Binding-site contacts:
Ligand atom C2 contacts residue HIS160 of chain 1.A at 3.4 Å.
Ligand atom PB contacts residue MG1 of chain 1.B at 3.3 Å.
Ligand atom O3G contacts residue GLY93 of chain 1.A at 3.5 Å (h-bond).
Ligand atom O3' contacts residue PRO66 of chain 1.A at 3.5 Å.
Ligand atom C8 contacts residue GLY48 of chain 1.A at 3.5 Å.
Ligand atom O1A contacts residue SER51 of chain 1.A at 2.4 Å (h-bond).
Ligand atom O1A contacts residue GLY48 of chain 1.A at 3.6 Å.
Ligand atom O3A contacts residue GLY48 of chain 1.A at 3.0 Å (h-bond).
Ligand atom N3B contacts residue GLY46 of chain 1.A at 3.3 Å (h-bond).
Ligand atom O3G contacts residue MG1 of chain 1.B at 3.4 Å.
Ligand atom PB contacts residue LYS49 of chain 1.A at 3.6 Å.
Ligand atom C2 contacts residue GLU208 of chain 1.A at 3.3 Å.
Ligand atom C8 contacts residue SER51 of chain 1.A at 3.6 Å.
Ligand atom O1B contacts residue VAL47 of chain 1.A at 3.4 Å (h-bond).
Ligand atom N2 contacts residue GLU208 of chain 1.A at 3.2 Å (salt-bridge).
Ligand atom N3 contacts residue HIS160 of chain 1.A at 3.3 Å.
Ligand atom O2B contacts residue MG1 of chain 1.B at 2.1 Å.
Ligand atom C5 contacts residue HIS160 of chain 1.A at 3.4 Å.
Ligand atom N1 contacts residue GLU208 of chain 1.A at 2.5 Å (salt-bridge).
Ligand atom O6 contacts residue ASN209 of chain 1.A at 2.8 Å (h-bond).
Ligand atom O2A contacts residue SER65 of chain 1.A at 3.1 Å (h-bond).
Ligand atom C6 contacts residue GLU208 of chain 1.A at 3.4 Å.
Ligand atom PG contacts residue MG1 of chain 1.B at 3.1 Å.
Ligand atom O6 contacts residue GLU208 of chain 1.A at 3.3 Å (salt-bridge).
Ligand atom O2A contacts residue VAL64 of chain 1.A at 3.6 Å.
Ligand atom C6 contacts residue HIS160 of chain 1.A at 3.5 Å.
Ligand atom N7 contacts residue ASN209 of chain 1.A at 2.9 Å (h-bond).
Ligand atom C4 contacts residue HIS160 of chain 1.A at 3.2 Å.
Ligand atom C6 contacts residue ASN209 of chain 1.A at 3.4 Å.
Ligand atom N3B contacts residue MG1 of chain 1.B at 3.5 Å.
Ligand atom O6 contacts residue HIS160 of chain 1.A at 3.0 Å (h-bond).
Ligand atom O1B contacts residue LYS49 of chain 1.A at 2.8 Å (salt-bridge).
Ligand atom O2B contacts residue SER50 of chain 1.A at 2.8 Å (h-bond).
Ligand atom O3A contacts residue LYS49 of chain 1.A at 3.6 Å (salt-bridge).
Ligand atom C5 contacts residue ASN209 of chain 1.A at 3.6 Å.
Ligand atom O2G contacts residue MG1 of chain 1.B at 2.0 Å.
Ligand atom O1B contacts residue GLY46 of chain 1.A at 3.5 Å (h-bond).
Ligand atom O1B contacts residue GLY48 of chain 1.A at 3.4 Å (h-bond).
Ligand atom C5' contacts residue SER65 of chain 1.A at 3.6 Å.
Ligand atom O3G contacts residue LYS49 of chain 1.A at 2.7 Å (salt-bridge).

Sequence of chain 1.A:
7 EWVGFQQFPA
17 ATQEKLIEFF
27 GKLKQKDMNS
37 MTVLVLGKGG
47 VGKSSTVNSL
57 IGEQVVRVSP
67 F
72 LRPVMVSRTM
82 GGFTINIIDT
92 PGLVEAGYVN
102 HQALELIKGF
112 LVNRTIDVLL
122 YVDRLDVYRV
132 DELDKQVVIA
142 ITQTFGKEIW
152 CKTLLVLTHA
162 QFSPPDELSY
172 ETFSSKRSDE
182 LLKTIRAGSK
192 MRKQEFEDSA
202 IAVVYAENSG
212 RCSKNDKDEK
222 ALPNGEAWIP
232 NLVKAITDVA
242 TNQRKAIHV

This small molecule binds to this protein.
Small molecule (SMILES): Nc1nc2c(ncn2[C@@H]2O[C@H](CO[P](=O)(O)O[P](=O)(O)NP(=O)(O)O)[C@@H](O)[C@H]2O)c(=O)[nH]1